Binding-site contacts:
Ligand atom C6 contacts residue LEU4 of chain 1.B at 3.6 Å (hydrophobic).
Ligand atom N1 contacts residue ASN5 of chain 1.B at 4.1 Å.
Ligand atom N contacts residue PRO6 of chain 1.B at 3.9 Å.
Ligand atom N1 contacts residue PRO6 of chain 1.B at 4.3 Å.
Ligand atom C6 contacts residue THR2 of chain 1.B at 3.2 Å.
Ligand atom C5 contacts residue ASN5 of chain 1.B at 3.8 Å.
Ligand atom C2 contacts residue ASN5 of chain 1.B at 3.8 Å.
Ligand atom C2 contacts residue LEU4 of chain 1.B at 4.2 Å (hydrophobic).
Ligand atom C2 contacts residue PRO6 of chain 1.B at 4.2 Å (hydrophobic).
Ligand atom N1 contacts residue THR2 of chain 1.B at 3.5 Å (h-bond).
Ligand atom C6 contacts residue LEU3 of chain 1.B at 3.6 Å (hydrophobic).
Ligand atom N1 contacts residue LEU4 of chain 1.B at 3.7 Å.
Ligand atom C4 contacts residue ASN5 of chain 1.B at 3.8 Å.
Ligand atom C5 contacts residue THR2 of chain 1.B at 4.3 Å.
Ligand atom C5 contacts residue LEU4 of chain 1.B at 3.7 Å (hydrophobic).
Ligand atom C6 contacts residue ASN5 of chain 1.B at 4.0 Å.
Ligand atom C3 contacts residue LEU4 of chain 1.B at 4.4 Å (hydrophobic).
Ligand atom C3 contacts residue ASN5 of chain 1.B at 3.6 Å.
Ligand atom C5 contacts residue LEU3 of chain 1.B at 3.3 Å (hydrophobic).
Ligand atom C4 contacts residue LEU4 of chain 1.B at 4.1 Å (hydrophobic).
Ligand atom N contacts residue ASN5 of chain 1.B at 3.9 Å.
Ligand atom C4 contacts residue LEU3 of chain 1.B at 4.5 Å (hydrophobic).

This protein binds this small molecule.
Small molecule (SMILES): Nc1ccccn1

Sequence of chain 1.B:
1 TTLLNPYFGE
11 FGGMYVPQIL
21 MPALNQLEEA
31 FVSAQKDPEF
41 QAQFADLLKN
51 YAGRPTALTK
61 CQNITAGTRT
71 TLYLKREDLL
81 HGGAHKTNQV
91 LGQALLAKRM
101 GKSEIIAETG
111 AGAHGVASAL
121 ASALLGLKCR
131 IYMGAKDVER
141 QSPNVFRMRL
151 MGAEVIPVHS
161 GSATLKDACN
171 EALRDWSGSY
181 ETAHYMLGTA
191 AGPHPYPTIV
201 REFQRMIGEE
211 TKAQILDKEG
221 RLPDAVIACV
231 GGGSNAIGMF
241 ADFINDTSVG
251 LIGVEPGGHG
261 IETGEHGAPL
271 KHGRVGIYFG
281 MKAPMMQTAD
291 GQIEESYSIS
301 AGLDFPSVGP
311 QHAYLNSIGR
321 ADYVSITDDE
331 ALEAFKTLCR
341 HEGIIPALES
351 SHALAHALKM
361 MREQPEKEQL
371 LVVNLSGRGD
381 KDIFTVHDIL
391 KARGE